Binding-site contacts:
Ligand atom O5 contacts residue ASN122 of chain 1.B at 2.4 Å (h-bond).
Ligand atom C1 contacts residue VAL127 of chain 1.B at 4.4 Å (hydrophobic).
Ligand atom O6 contacts residue VAL126 of chain 1.B at 2.8 Å (h-bond).
Ligand atom O4 contacts residue VAL171 of chain 1.B at 4.2 Å.
Ligand atom C5 contacts residue ASN125 of chain 1.B at 4.1 Å.
Ligand atom C3 contacts residue THR124 of chain 1.B at 4.1 Å.
Ligand atom O5 contacts residue VAL127 of chain 1.B at 3.3 Å.
Ligand atom O7 contacts residue ASN122 of chain 1.B at 3.1 Å (h-bond).
Ligand atom O5 contacts residue ASN125 of chain 1.B at 4.3 Å.
Ligand atom C3 contacts residue ASN122 of chain 1.B at 3.8 Å.
Ligand atom C5 contacts residue VAL127 of chain 1.B at 4.1 Å (hydrophobic).
Ligand atom O6 contacts residue VAL127 of chain 1.B at 3.3 Å.
Ligand atom C1 contacts residue ASN125 of chain 1.B at 4.4 Å.
Ligand atom C2 contacts residue THR124 of chain 1.B at 3.9 Å.
Ligand atom C2 contacts residue ASN122 of chain 1.B at 2.4 Å.
Ligand atom O6 contacts residue VAL171 of chain 1.B at 3.4 Å.
Ligand atom C5 contacts residue ASN122 of chain 1.B at 3.7 Å.
Ligand atom C4 contacts residue ASN122 of chain 1.B at 4.2 Å.
Ligand atom C5 contacts residue VAL171 of chain 1.B at 4.3 Å (hydrophobic).
Ligand atom C1 contacts residue ASN122 of chain 1.B at 1.4 Å.
Ligand atom N2 contacts residue THR124 of chain 1.B at 3.4 Å.
Ligand atom C8 contacts residue THR124 of chain 1.B at 4.4 Å.
Ligand atom O6 contacts residue ASN125 of chain 1.B at 3.9 Å.
Ligand atom C7 contacts residue ASN122 of chain 1.B at 3.1 Å.
Ligand atom C1 contacts residue THR124 of chain 1.B at 3.7 Å.
Ligand atom C7 contacts residue THR124 of chain 1.B at 4.3 Å.
Ligand atom C8 contacts residue ASN122 of chain 1.B at 4.3 Å.
Ligand atom O6 contacts residue LYS129 of chain 1.B at 4.4 Å.
Ligand atom C6 contacts residue VAL126 of chain 1.B at 4.2 Å (hydrophobic).
Ligand atom C6 contacts residue VAL127 of chain 1.B at 3.7 Å (hydrophobic).
Ligand atom N2 contacts residue ASN122 of chain 1.B at 2.9 Å (h-bond).
Ligand atom C6 contacts residue VAL171 of chain 1.B at 3.7 Å (hydrophobic).

The protein below binds the small molecule below.
Small molecule (SMILES): CC(=O)N[C@@H]1[C@@H](O)[C@H](O)[C@@H](CO)O[C@H]1O

Sequence of chain 1.B:
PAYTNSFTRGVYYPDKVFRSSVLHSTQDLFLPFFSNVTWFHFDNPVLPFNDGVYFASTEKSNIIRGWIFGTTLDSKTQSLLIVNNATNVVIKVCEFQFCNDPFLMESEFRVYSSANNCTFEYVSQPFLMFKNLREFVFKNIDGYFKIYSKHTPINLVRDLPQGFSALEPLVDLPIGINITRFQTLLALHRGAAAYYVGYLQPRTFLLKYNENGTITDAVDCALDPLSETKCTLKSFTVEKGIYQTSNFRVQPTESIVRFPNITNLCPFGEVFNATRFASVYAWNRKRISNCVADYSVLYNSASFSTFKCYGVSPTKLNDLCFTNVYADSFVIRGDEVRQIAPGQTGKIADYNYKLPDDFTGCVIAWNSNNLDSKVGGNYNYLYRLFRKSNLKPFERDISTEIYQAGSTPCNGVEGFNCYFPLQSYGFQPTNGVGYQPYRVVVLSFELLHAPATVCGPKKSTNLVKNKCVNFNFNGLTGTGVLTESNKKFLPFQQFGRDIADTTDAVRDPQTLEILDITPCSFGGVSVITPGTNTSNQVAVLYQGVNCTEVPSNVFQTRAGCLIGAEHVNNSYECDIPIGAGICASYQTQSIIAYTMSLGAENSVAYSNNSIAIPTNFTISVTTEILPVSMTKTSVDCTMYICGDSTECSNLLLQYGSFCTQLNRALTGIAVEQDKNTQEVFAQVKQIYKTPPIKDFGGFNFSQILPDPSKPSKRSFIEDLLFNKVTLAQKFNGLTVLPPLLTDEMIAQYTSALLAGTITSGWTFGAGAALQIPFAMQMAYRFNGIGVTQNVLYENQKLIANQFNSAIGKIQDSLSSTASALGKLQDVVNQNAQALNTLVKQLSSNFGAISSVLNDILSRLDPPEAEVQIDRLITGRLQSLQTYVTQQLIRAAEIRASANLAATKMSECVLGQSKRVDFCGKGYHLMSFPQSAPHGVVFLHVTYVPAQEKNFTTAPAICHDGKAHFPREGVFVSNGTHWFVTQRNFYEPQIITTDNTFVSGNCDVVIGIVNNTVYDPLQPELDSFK